Sequence of chain 1.D:
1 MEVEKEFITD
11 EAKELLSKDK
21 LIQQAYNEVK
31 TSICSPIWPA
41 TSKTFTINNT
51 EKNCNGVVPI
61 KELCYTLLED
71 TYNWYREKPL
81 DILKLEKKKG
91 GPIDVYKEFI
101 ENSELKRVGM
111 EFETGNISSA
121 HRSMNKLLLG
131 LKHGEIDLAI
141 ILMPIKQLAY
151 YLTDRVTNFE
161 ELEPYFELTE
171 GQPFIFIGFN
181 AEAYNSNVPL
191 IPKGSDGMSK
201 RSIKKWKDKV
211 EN

The protein below binds the small molecule below.
Small molecule (SMILES): Cc1cn([C@H]2C[C@H](O[P](=O)(O)OC[C@H]3O[C@@H](n4cnc5c(=O)nc(N)[nH]c54)C[C@@H]3O[P](=O)(O)OC[C@H]3O[C@@H](n4cnc5c(N)ncnc54)C[C@@H]3O[P](=O)(O)OC[C@H]3O[C@@H](n4cnc5c(N)ncnc54)C[C@@H]3O[P](=O)(O)OC[C@H]3O[C@@H](n4cc(C)c(=O)[nH]c4=O)C[C@@H]3O[P](=O)(O)OC[C@H]3O[C@@H](n4ccc(N)nc4=O)C[C@@H]3O[P](=O)(O)OC[C@H]3O[C@@H](n4ccc(N)nc4=O)C[C@@H]3O[P](=O)(O)OC[C@H]3O[C@@H](n4cnc5c(N)ncnc54)C[C@@H]3O)[C@@H](CO)O2)c(=O)[nH]c1=O

Binding-site contacts:
Ligand atom O3' contacts residue ASP196 of chain 1.C at 2.4 Å (salt-bridge).
Ligand atom C2' contacts residue ASP196 of chain 1.C at 3.2 Å.
Ligand atom N6 contacts residue DT1 of chain 1.A at 2.6 Å (h-bond).
Ligand atom O2 contacts residue DG3 of chain 1.A at 2.8 Å (h-bond).
Ligand atom N4 contacts residue DG2 of chain 1.A at 2.9 Å (h-bond).
Ligand atom N3 contacts residue DG2 of chain 1.A at 3.5 Å (h-bond).
Ligand atom C5 contacts residue ARG155 of chain 1.C at 3.1 Å.
Ligand atom O6 contacts residue DC7 of chain 1.A at 3.1 Å (h-bond).
Ligand atom N1 contacts residue DA8 of chain 1.A at 3.6 Å.
Ligand atom N1 contacts residue DT6 of chain 1.A at 3.1 Å (h-bond).
Ligand atom N2 contacts residue DA8 of chain 1.A at 3.1 Å (h-bond).
Ligand atom C2 contacts residue DA8 of chain 1.A at 3.4 Å.
Ligand atom C2 contacts residue DG2 of chain 1.A at 3.1 Å.
Ligand atom N6 contacts residue DT5 of chain 1.A at 2.9 Å (h-bond).
Ligand atom C4' contacts residue ASP196 of chain 1.C at 3.4 Å.
Ligand atom N2 contacts residue DC7 of chain 1.A at 2.9 Å (h-bond).
Ligand atom C6 contacts residue DG2 of chain 1.A at 3.3 Å.
Ligand atom O6 contacts residue DT6 of chain 1.A at 3.5 Å (h-bond).
Ligand atom N3 contacts residue DA4 of chain 1.A at 3.0 Å (h-bond).
Ligand atom C3' contacts residue ASP196 of chain 1.C at 3.3 Å.
Ligand atom N4 contacts residue DG3 of chain 1.A at 3.1 Å (h-bond).
Ligand atom O6 contacts residue ARG155 of chain 1.C at 3.4 Å (salt-bridge).
Ligand atom C1' contacts residue ASP196 of chain 1.C at 3.0 Å.
Ligand atom N6 contacts residue DT6 of chain 1.A at 2.9 Å (h-bond).
Ligand atom N3 contacts residue SER195 of chain 1.C at 3.3 Å (h-bond).
Ligand atom O4 contacts residue DA4 of chain 1.A at 3.0 Å (h-bond).
Ligand atom N3 contacts residue DG3 of chain 1.A at 3.0 Å (h-bond).
Ligand atom O4' contacts residue ASP196 of chain 1.C at 3.0 Å (salt-bridge).
Ligand atom N1 contacts residue DT5 of chain 1.A at 3.1 Å (h-bond).
Ligand atom N1 contacts residue DG2 of chain 1.A at 3.0 Å (h-bond).
Ligand atom N1 contacts residue DC7 of chain 1.A at 3.0 Å (h-bond).
Ligand atom C6 contacts residue DT1 of chain 1.A at 3.5 Å.
Ligand atom N3 contacts residue DA8 of chain 1.A at 3.0 Å (h-bond).
Ligand atom O4 contacts residue DA8 of chain 1.A at 2.9 Å (h-bond).
Ligand atom N1 contacts residue DT1 of chain 1.A at 3.3 Å (h-bond).
Ligand atom C7 contacts residue ARG155 of chain 1.C at 3.4 Å.
Ligand atom C2 contacts residue DG3 of chain 1.A at 3.6 Å.
Ligand atom N3 contacts residue DG2 of chain 1.A at 3.0 Å (h-bond).
Ligand atom C6 contacts residue ARG155 of chain 1.C at 3.2 Å.
Ligand atom O2 contacts residue DG2 of chain 1.A at 3.0 Å (h-bond).

Sequence of chain 1.C:
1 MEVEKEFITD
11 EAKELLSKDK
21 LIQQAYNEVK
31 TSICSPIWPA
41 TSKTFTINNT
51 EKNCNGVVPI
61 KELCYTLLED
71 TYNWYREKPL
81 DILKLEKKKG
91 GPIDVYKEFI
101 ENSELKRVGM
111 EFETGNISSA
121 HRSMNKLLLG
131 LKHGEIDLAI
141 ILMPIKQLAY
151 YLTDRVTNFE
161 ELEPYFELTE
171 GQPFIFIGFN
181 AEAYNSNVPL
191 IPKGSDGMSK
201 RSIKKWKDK